Sequence of chain 36.C:
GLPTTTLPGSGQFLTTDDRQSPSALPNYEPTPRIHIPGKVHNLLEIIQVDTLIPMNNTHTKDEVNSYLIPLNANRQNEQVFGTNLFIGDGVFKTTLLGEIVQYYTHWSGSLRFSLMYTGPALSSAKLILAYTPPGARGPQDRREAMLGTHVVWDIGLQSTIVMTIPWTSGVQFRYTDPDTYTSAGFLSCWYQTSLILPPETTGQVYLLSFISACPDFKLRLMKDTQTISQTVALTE

A protein and the small-molecule ligand that binds it are described below.
Small molecule (SMILES): OCCOCOCc1cc(CCCCCOc2c(Cl)cc(C3=NCCO3)cc2Cl)on1

Sequence of chain 40.A:
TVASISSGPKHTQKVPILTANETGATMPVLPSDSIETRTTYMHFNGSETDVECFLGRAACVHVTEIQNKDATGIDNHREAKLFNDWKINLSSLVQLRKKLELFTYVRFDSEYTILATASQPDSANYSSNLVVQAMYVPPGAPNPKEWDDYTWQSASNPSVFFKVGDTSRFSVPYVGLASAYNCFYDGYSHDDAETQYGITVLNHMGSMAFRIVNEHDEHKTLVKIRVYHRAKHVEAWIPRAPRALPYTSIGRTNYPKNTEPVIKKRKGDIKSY

Binding-site contacts:
Ligand atom CL2 contacts residue MET224 of chain 40.A at 2.9 Å.
Ligand atom N2 contacts residue ASN219 of chain 40.A at 3.4 Å (h-bond).
Ligand atom C3B contacts residue MET224 of chain 40.A at 3.4 Å (hydrophobic).
Ligand atom C6B contacts residue VAL188 of chain 40.A at 3.8 Å (hydrophobic).
Ligand atom C3C contacts residue ILE104 of chain 40.A at 3.6 Å (hydrophobic).
Ligand atom C5A contacts residue ALA150 of chain 40.A at 3.2 Å (hydrophobic).
Ligand atom C31 contacts residue LEU106 of chain 40.A at 3.8 Å (hydrophobic).
Ligand atom C4A contacts residue PRO174 of chain 40.A at 3.3 Å (hydrophobic).
Ligand atom C2A contacts residue PHE186 of chain 40.A at 3.3 Å (hydrophobic).
Ligand atom C1B contacts residue VAL188 of chain 40.A at 3.8 Å (hydrophobic).
Ligand atom O1A contacts residue PHE186 of chain 40.A at 2.9 Å.
Ligand atom C5A contacts residue PHE186 of chain 40.A at 3.5 Å (hydrophobic).
Ligand atom C5C contacts residue VAL188 of chain 40.A at 2.9 Å (hydrophobic).
Ligand atom O1A contacts residue ALA150 of chain 40.A at 3.8 Å.
Ligand atom CL2 contacts residue ILE104 of chain 40.A at 3.1 Å.
Ligand atom O1B contacts residue TYR152 of chain 40.A at 3.8 Å.
Ligand atom C4B contacts residue PHE186 of chain 40.A at 3.4 Å (hydrophobic).
Ligand atom C4C contacts residue TYR128 of chain 40.A at 3.5 Å (hydrophobic).
Ligand atom C2D contacts residue SER107 of chain 40.A at 3.8 Å.
Ligand atom C4A contacts residue VAL176 of chain 40.A at 3.7 Å (hydrophobic).
Ligand atom N3A contacts residue PRO174 of chain 40.A at 3.6 Å (h-bond).
Ligand atom C31 contacts residue ASN219 of chain 40.A at 3.8 Å.
Ligand atom O1D contacts residue SER107 of chain 40.A at 3.2 Å.
Ligand atom C3B contacts residue PHE186 of chain 40.A at 3.7 Å (hydrophobic).
Ligand atom C5A contacts residue VAL176 of chain 40.A at 3.2 Å (hydrophobic).
Ligand atom C3 contacts residue LEU106 of chain 40.A at 3.4 Å (hydrophobic).
Ligand atom O1 contacts residue MET221 of chain 40.A at 3.1 Å (h-bond).
Ligand atom C2B contacts residue MET224 of chain 40.A at 3.6 Å (hydrophobic).
Ligand atom C6B contacts residue TYR152 of chain 40.A at 3.8 Å (hydrophobic).
Ligand atom CL1 contacts residue LEU25 of chain 40.C at 3.5 Å.
Ligand atom C5 contacts residue LEU106 of chain 40.A at 3.5 Å (hydrophobic).
Ligand atom C1B contacts residue TYR152 of chain 40.A at 3.8 Å (hydrophobic).
Ligand atom C5B contacts residue TYR152 of chain 40.A at 3.8 Å (hydrophobic).
Ligand atom C3D contacts residue LEU116 of chain 40.A at 3.6 Å (hydrophobic).
Ligand atom N3A contacts residue ALA24 of chain 40.C at 3.6 Å.
Ligand atom N2 contacts residue MET221 of chain 40.A at 3.5 Å (h-bond).
Ligand atom C1C contacts residue TYR128 of chain 40.A at 3.5 Å (hydrophobic).
Ligand atom C4 contacts residue LEU106 of chain 40.A at 2.5 Å (hydrophobic).
Ligand atom CL1 contacts residue VAL188 of chain 40.A at 3.5 Å.
Ligand atom C4A contacts residue SER175 of chain 40.A at 3.8 Å.

Sequence of chain 40.C:
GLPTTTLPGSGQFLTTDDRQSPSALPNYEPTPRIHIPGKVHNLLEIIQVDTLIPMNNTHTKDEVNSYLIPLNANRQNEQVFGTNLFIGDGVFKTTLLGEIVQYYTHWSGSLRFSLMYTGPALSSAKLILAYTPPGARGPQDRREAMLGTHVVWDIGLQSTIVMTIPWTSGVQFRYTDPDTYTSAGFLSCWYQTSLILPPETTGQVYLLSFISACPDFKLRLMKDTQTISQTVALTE